Sequence of chain 1.C:
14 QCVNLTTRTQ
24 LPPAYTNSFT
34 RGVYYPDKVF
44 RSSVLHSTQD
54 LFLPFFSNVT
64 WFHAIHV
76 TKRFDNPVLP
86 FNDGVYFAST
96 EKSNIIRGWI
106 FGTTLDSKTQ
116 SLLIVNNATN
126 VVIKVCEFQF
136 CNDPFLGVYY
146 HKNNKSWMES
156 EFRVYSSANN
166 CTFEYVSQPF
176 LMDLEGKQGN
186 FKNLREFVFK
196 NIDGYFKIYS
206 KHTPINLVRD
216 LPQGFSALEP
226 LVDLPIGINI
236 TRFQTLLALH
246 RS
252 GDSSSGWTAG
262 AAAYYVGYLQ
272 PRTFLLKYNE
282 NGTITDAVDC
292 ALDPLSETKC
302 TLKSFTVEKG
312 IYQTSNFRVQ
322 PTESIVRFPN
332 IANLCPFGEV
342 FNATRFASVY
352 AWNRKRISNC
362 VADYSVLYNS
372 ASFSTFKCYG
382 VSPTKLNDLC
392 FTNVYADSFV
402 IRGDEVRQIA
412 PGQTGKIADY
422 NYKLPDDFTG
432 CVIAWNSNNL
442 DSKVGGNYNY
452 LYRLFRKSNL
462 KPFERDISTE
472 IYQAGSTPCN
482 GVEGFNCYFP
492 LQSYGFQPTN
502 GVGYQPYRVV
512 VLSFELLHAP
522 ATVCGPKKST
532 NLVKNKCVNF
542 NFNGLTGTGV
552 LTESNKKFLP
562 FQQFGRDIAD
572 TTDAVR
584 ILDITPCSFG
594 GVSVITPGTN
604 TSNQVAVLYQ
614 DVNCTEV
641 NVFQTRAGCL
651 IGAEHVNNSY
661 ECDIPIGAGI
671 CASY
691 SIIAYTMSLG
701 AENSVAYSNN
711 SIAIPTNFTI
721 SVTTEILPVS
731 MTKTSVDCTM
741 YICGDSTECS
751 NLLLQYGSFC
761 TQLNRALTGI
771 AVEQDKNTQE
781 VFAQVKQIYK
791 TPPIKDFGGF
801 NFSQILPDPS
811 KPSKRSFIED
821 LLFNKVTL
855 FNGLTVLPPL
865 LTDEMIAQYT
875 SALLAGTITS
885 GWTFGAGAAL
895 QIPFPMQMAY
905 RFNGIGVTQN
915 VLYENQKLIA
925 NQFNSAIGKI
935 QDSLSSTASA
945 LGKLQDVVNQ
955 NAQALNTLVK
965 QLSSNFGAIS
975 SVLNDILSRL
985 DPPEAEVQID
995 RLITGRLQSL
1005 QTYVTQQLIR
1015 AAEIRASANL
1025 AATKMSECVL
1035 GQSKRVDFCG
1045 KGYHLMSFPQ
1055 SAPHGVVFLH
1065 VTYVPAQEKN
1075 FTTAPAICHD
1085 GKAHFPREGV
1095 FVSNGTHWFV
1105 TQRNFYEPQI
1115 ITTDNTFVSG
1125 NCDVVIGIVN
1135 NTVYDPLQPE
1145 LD

A protein and the small-molecule ligand that binds it are described below.
Small molecule (SMILES): CC(=O)N[C@@H]1[C@@H](O)[C@H](O)[C@@H](CO)O[C@H]1O

Binding-site contacts:
Ligand atom C1 contacts residue ASN282 of chain 1.A at 1.4 Å.
Ligand atom C3 contacts residue ASN282 of chain 1.A at 3.8 Å.
Ligand atom O6 contacts residue GLU281 of chain 1.A at 3.1 Å (salt-bridge).
Ligand atom O5 contacts residue GLU281 of chain 1.A at 4.1 Å.
Ligand atom C7 contacts residue LYS558 of chain 1.C at 4.2 Å.
Ligand atom C4 contacts residue ASN282 of chain 1.A at 4.3 Å.
Ligand atom C7 contacts residue ASN282 of chain 1.A at 4.0 Å.
Ligand atom N2 contacts residue ASN282 of chain 1.A at 2.9 Å (h-bond).
Ligand atom O7 contacts residue LYS558 of chain 1.C at 3.3 Å.
Ligand atom C5 contacts residue ASN282 of chain 1.A at 3.7 Å.
Ligand atom C6 contacts residue GLU281 of chain 1.A at 3.4 Å.
Ligand atom C2 contacts residue ASN282 of chain 1.A at 2.5 Å.
Ligand atom O5 contacts residue ASN282 of chain 1.A at 2.4 Å (h-bond).
Ligand atom C5 contacts residue GLU281 of chain 1.A at 4.4 Å.

Sequence of chain 1.A:
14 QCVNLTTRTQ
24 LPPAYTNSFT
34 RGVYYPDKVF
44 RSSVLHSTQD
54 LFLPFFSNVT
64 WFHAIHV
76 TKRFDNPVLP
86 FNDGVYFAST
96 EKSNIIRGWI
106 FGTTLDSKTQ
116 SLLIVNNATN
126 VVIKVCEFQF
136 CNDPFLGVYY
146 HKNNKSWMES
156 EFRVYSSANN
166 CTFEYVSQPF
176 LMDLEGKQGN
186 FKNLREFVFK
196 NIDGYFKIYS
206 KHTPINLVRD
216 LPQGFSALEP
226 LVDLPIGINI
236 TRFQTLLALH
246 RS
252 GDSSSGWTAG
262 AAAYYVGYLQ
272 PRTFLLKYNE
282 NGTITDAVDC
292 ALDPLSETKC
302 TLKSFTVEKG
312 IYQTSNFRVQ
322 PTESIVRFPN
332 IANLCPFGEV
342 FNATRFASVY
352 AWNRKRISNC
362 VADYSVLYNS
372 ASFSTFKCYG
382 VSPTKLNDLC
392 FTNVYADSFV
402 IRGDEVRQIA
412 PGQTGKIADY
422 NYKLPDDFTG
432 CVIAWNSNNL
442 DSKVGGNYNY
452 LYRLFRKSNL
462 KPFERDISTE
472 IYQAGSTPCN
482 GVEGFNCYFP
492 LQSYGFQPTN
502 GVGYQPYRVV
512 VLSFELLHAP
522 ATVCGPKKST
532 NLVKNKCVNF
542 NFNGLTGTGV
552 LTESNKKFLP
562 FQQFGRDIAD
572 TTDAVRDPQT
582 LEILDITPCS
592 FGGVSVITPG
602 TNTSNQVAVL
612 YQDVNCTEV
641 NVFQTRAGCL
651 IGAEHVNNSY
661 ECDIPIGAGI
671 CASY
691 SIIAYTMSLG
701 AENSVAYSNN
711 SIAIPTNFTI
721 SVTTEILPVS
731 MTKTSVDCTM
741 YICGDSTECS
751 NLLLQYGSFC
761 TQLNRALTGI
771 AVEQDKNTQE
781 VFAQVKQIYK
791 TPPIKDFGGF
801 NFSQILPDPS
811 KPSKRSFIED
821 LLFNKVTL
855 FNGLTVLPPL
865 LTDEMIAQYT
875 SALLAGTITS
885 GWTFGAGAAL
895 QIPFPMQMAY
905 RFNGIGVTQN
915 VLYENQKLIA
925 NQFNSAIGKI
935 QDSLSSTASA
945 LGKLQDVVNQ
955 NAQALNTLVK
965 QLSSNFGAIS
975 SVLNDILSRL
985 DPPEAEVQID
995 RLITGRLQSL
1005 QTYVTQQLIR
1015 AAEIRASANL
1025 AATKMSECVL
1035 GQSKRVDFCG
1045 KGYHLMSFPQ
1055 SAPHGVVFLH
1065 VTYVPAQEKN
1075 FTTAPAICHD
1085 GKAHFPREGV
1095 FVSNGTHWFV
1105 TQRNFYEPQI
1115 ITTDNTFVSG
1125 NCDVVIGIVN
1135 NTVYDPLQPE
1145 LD